Sequence of chain 1.C:
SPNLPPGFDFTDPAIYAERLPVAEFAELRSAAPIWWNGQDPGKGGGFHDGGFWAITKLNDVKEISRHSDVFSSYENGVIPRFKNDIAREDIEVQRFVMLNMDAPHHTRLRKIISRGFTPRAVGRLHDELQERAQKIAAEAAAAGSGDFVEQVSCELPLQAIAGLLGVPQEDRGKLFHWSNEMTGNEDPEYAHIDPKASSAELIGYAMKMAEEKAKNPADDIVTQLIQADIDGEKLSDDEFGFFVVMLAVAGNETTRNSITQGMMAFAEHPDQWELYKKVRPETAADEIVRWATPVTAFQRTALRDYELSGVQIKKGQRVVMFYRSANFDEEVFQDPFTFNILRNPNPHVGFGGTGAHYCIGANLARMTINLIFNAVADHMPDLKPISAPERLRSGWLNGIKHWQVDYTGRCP

Binding-site contacts:
Ligand atom C11 contacts residue HEM1 of chain 1.V at 3.0 Å.
Ligand atom C12 contacts residue ALA253 of chain 1.C at 4.0 Å (hydrophobic).
Ligand atom C09 contacts residue ALA253 of chain 1.C at 3.0 Å (hydrophobic).
Ligand atom C05 contacts residue TRP399 of chain 1.C at 4.2 Å (hydrophobic).
Ligand atom C12 contacts residue LEU102 of chain 1.C at 4.0 Å (hydrophobic).
Ligand atom C01 contacts residue TRP399 of chain 1.C at 3.6 Å (hydrophobic).
Ligand atom C09 contacts residue HEM1 of chain 1.V at 3.0 Å.
Ligand atom C14 contacts residue LEU400 of chain 1.C at 4.5 Å (hydrophobic).
Ligand atom C13 contacts residue TRP399 of chain 1.C at 3.9 Å (hydrophobic).
Ligand atom C01 contacts residue VAL252 of chain 1.C at 4.2 Å (hydrophobic).
Ligand atom N10 contacts residue HEM1 of chain 1.V at 2.2 Å.
Ligand atom C13 contacts residue ALA253 of chain 1.C at 4.2 Å (hydrophobic).
Ligand atom O02 contacts residue TRP399 of chain 1.C at 3.7 Å.
Ligand atom C06 contacts residue TRP399 of chain 1.C at 4.2 Å (hydrophobic).
Ligand atom C04 contacts residue VAL252 of chain 1.C at 3.6 Å (hydrophobic).
Ligand atom C03 contacts residue VAL252 of chain 1.C at 3.3 Å (hydrophobic).
Ligand atom O02 contacts residue VAL252 of chain 1.C at 3.6 Å.
Ligand atom C08 contacts residue ALA253 of chain 1.C at 3.1 Å (hydrophobic).
Ligand atom C12 contacts residue HEM1 of chain 1.V at 4.3 Å.
Ligand atom C05 contacts residue VAL252 of chain 1.C at 4.1 Å (hydrophobic).
Ligand atom C08 contacts residue HEM1 of chain 1.V at 4.4 Å.
Ligand atom C06 contacts residue VAL252 of chain 1.C at 4.2 Å (hydrophobic).
Ligand atom C01 contacts residue LEU400 of chain 1.C at 4.2 Å (hydrophobic).
Ligand atom C11 contacts residue ALA253 of chain 1.C at 4.0 Å (hydrophobic).
Ligand atom C03 contacts residue TRP399 of chain 1.C at 3.5 Å (hydrophobic).
Ligand atom C08 contacts residue THR257 of chain 1.C at 3.6 Å.
Ligand atom C07 contacts residue ALA253 of chain 1.C at 3.7 Å (hydrophobic).
Ligand atom C13 contacts residue VAL252 of chain 1.C at 3.9 Å (hydrophobic).
Ligand atom C14 contacts residue TRP399 of chain 1.C at 3.5 Å (hydrophobic).
Ligand atom C12 contacts residue PHE301 of chain 1.C at 4.0 Å (hydrophobic).
Ligand atom C04 contacts residue ILE82 of chain 1.C at 4.3 Å (hydrophobic).
Ligand atom C05 contacts residue LEU102 of chain 1.C at 4.0 Å (hydrophobic).
Ligand atom C01 contacts residue MET185 of chain 1.C at 3.8 Å (hydrophobic).
Ligand atom O02 contacts residue ILE82 of chain 1.C at 4.2 Å.
Ligand atom N10 contacts residue ALA253 of chain 1.C at 3.9 Å.
Ligand atom C14 contacts residue VAL252 of chain 1.C at 3.4 Å (hydrophobic).
Ligand atom C06 contacts residue ALA253 of chain 1.C at 4.0 Å (hydrophobic).
Ligand atom C09 contacts residue THR257 of chain 1.C at 3.5 Å.
Ligand atom C04 contacts residue TRP399 of chain 1.C at 3.8 Å (hydrophobic).

This small molecule binds to this protein.
Small molecule (SMILES): COc1ccc(-c2ccncc2)cc1